Binding-site contacts:
Ligand atom C4 contacts residue TYR46 of chain 1.A at 3.4 Å (hydrophobic).
Ligand atom C6 contacts residue PHE182 of chain 1.A at 3.7 Å (hydrophobic).
Ligand atom N2 contacts residue ALA217 of chain 1.A at 3.7 Å.
Ligand atom C2 contacts residue VAL49 of chain 1.A at 3.9 Å (hydrophobic).
Ligand atom S1 contacts residue CYS215 of chain 1.A at 3.6 Å (h-bond).
Ligand atom C6 contacts residue ILE219 of chain 1.A at 3.8 Å (hydrophobic).
Ligand atom S1 contacts residue ASP181 of chain 1.A at 3.6 Å.
Ligand atom C7 contacts residue GLN262 of chain 1.A at 3.3 Å.
Ligand atom C3 contacts residue PHE182 of chain 1.A at 3.6 Å (hydrophobic).
Ligand atom O1 contacts residue CYS215 of chain 1.A at 3.3 Å (h-bond).
Ligand atom C3 contacts residue ALA217 of chain 1.A at 3.7 Å (hydrophobic).
Ligand atom N2 contacts residue PHE182 of chain 1.A at 3.7 Å.
Ligand atom O1 contacts residue ALA217 of chain 1.A at 3.2 Å (h-bond).
Ligand atom O2 contacts residue ALA217 of chain 1.A at 3.5 Å.
Ligand atom O2 contacts residue ILE219 of chain 1.A at 3.3 Å (h-bond).
Ligand atom N3 contacts residue ALA217 of chain 1.A at 3.7 Å.
Ligand atom C5 contacts residue ALA217 of chain 1.A at 3.3 Å (hydrophobic).
Ligand atom N1 contacts residue ALA217 of chain 1.A at 3.9 Å.
Ligand atom S1 contacts residue GLY220 of chain 1.A at 3.7 Å.
Ligand atom C4 contacts residue LYS120 of chain 1.A at 3.4 Å.
Ligand atom N3 contacts residue ASP181 of chain 1.A at 3.3 Å (salt-bridge).
Ligand atom O3 contacts residue CYS215 of chain 1.A at 3.8 Å.
Ligand atom C6 contacts residue ALA217 of chain 1.A at 3.2 Å (hydrophobic).
Ligand atom O2 contacts residue GLY220 of chain 1.A at 2.8 Å (h-bond).
Ligand atom O3 contacts residue GLY220 of chain 1.A at 3.8 Å.
Ligand atom O2 contacts residue GLY218 of chain 1.A at 3.7 Å.
Ligand atom O1 contacts residue ASP181 of chain 1.A at 3.8 Å.
Ligand atom C6 contacts residue GLN262 of chain 1.A at 3.9 Å.
Ligand atom O1 contacts residue SER216 of chain 1.A at 3.0 Å (h-bond).
Ligand atom O3 contacts residue ARG221 of chain 1.A at 3.1 Å (salt-bridge).
Ligand atom C9 contacts residue VAL49 of chain 1.A at 3.8 Å (hydrophobic).
Ligand atom N1 contacts residue PHE182 of chain 1.A at 3.6 Å.
Ligand atom O2 contacts residue CYS215 of chain 1.A at 3.3 Å (h-bond).
Ligand atom C9 contacts residue ASP48 of chain 1.A at 4.0 Å.
Ligand atom O3 contacts residue ASP181 of chain 1.A at 3.2 Å (salt-bridge).
Ligand atom C1 contacts residue VAL49 of chain 1.A at 3.6 Å (hydrophobic).
Ligand atom C5 contacts residue PHE182 of chain 1.A at 3.7 Å (hydrophobic).
Ligand atom C10 contacts residue VAL49 of chain 1.A at 3.6 Å (hydrophobic).
Ligand atom O1 contacts residue ARG221 of chain 1.A at 3.3 Å (salt-bridge).
Ligand atom C4 contacts residue ASP181 of chain 1.A at 3.0 Å.

This small molecule binds to this protein.
Small molecule (SMILES): Cn1nc(-c2ccccc2)cc1NS(=O)(=O)O

Sequence of chain 1.A:
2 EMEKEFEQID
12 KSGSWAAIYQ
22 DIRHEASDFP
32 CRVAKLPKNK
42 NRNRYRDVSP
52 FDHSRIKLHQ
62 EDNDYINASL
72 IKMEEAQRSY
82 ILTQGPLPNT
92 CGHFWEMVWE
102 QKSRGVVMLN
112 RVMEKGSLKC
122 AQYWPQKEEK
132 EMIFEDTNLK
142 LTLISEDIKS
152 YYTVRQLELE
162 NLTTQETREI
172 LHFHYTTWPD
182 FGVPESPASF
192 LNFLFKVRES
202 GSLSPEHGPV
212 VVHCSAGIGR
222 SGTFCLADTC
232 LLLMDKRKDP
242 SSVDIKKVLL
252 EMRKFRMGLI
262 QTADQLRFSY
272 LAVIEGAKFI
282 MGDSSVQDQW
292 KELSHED